Binding-site contacts:
Ligand atom O6 contacts residue ASN23 of chain 1.J at 4.4 Å.
Ligand atom C8 contacts residue THR21 of chain 1.J at 3.9 Å.
Ligand atom C2 contacts residue ASN23 of chain 1.J at 2.4 Å.
Ligand atom O5 contacts residue ASN23 of chain 1.J at 2.6 Å (h-bond).
Ligand atom N2 contacts residue ASN23 of chain 1.J at 2.7 Å (h-bond).
Ligand atom O7 contacts residue SER7 of chain 1.J at 4.3 Å.
Ligand atom C7 contacts residue ASN23 of chain 1.J at 3.7 Å.
Ligand atom C8 contacts residue SER7 of chain 1.J at 3.3 Å.
Ligand atom O7 contacts residue ASN23 of chain 1.J at 4.3 Å.
Ligand atom C3 contacts residue ASN23 of chain 1.J at 3.7 Å.
Ligand atom C5 contacts residue ASN23 of chain 1.J at 3.8 Å.
Ligand atom C7 contacts residue SER7 of chain 1.J at 3.9 Å.
Ligand atom C4 contacts residue ASN23 of chain 1.J at 4.3 Å.
Ligand atom C1 contacts residue ASN23 of chain 1.J at 1.5 Å.

Sequence of chain 1.J:
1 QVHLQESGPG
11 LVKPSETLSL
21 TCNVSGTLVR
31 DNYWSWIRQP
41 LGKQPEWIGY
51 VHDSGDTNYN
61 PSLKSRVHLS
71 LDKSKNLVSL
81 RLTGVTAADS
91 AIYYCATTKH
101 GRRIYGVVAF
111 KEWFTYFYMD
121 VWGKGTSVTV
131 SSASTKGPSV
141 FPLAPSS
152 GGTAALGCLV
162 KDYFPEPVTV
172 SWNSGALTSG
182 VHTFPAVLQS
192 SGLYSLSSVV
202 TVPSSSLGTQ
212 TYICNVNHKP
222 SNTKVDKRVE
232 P

The small molecule below binds the protein below.
Small molecule (SMILES): CC(=O)N[C@@H]1[C@@H](O)[C@H](O)[C@@H](CO)O[C@H]1O